The protein below binds the small molecule below.
Small molecule (SMILES): CC(=O)N[C@H]1[C@H](O[C@H]2[C@H](O)[C@@H](NC(C)=O)CO[C@@H]2CO)O[C@H](CO)[C@@H](O)[C@@H]1O

Binding-site contacts:
Ligand atom O6 contacts residue MET151 of chain 44.E at 3.5 Å.
Ligand atom C3 contacts residue THR156 of chain 44.E at 4.4 Å.
Ligand atom O7 contacts residue THR156 of chain 44.E at 4.5 Å.
Ligand atom C2 contacts residue THR156 of chain 44.E at 3.9 Å.
Ligand atom N2 contacts residue ASN154 of chain 44.E at 4.0 Å.
Ligand atom C7 contacts residue THR156 of chain 44.E at 3.6 Å.
Ligand atom N2 contacts residue THR156 of chain 44.E at 3.2 Å.
Ligand atom O5 contacts residue MET151 of chain 44.E at 4.2 Å.
Ligand atom C2 contacts residue ASN154 of chain 44.E at 4.1 Å.
Ligand atom O7 contacts residue ASN154 of chain 44.E at 3.2 Å (h-bond).
Ligand atom O5 contacts residue ASN154 of chain 44.E at 3.8 Å.
Ligand atom C8 contacts residue ASN154 of chain 44.E at 4.5 Å.
Ligand atom C8 contacts residue THR156 of chain 44.E at 3.7 Å.
Ligand atom C1 contacts residue THR156 of chain 44.E at 3.6 Å.
Ligand atom C7 contacts residue ASN154 of chain 44.E at 3.7 Å.
Ligand atom C1 contacts residue ASN154 of chain 44.E at 3.1 Å.

Sequence of chain 44.E:
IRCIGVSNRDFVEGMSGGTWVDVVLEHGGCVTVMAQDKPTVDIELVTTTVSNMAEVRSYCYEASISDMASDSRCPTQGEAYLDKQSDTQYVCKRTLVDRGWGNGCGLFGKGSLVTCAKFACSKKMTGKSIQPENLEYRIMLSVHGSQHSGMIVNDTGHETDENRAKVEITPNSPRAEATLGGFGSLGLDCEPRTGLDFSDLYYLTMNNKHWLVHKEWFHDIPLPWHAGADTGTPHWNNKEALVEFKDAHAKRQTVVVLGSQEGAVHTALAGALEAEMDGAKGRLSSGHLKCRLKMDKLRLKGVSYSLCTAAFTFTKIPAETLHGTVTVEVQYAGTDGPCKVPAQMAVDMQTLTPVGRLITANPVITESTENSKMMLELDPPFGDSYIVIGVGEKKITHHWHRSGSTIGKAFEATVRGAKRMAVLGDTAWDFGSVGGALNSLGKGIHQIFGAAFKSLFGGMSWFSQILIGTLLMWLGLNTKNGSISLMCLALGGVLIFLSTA